This small molecule binds to this protein.
Small molecule (SMILES): Nc1ncnc2c1ncn2[C@H]1C[C@H](O)[C@@H](COP(=O)(O)O)O1

Binding-site contacts:
Ligand atom N1 contacts residue VAL418 of chain 1.H at 3.8 Å.
Ligand atom C1' contacts residue HIS630 of chain 1.H at 4.0 Å.
Ligand atom N1 contacts residue PRO631 of chain 1.H at 4.2 Å.
Ligand atom C6 contacts residue GLY639 of chain 1.H at 3.7 Å.
Ligand atom C8 contacts residue HIS630 of chain 1.H at 3.4 Å.
Ligand atom N3 contacts residue PRO419 of chain 1.H at 4.3 Å.
Ligand atom N6 contacts residue VAL418 of chain 1.H at 3.6 Å.
Ligand atom C5 contacts residue PRO631 of chain 1.H at 4.4 Å (hydrophobic).
Ligand atom N9 contacts residue HIS630 of chain 1.H at 4.2 Å.
Ligand atom O5' contacts residue PHE629 of chain 1.H at 4.2 Å.
Ligand atom C4 contacts residue PRO419 of chain 1.H at 4.2 Å (hydrophobic).
Ligand atom C6 contacts residue PRO419 of chain 1.H at 4.4 Å (hydrophobic).
Ligand atom N1 contacts residue GLY639 of chain 1.H at 2.9 Å (h-bond).
Ligand atom N1 contacts residue ILE622 of chain 1.H at 4.4 Å.
Ligand atom C5 contacts residue SER632 of chain 1.H at 4.3 Å.
Ligand atom C6 contacts residue SER632 of chain 1.H at 4.3 Å.
Ligand atom N6 contacts residue GLY637 of chain 1.H at 4.1 Å.
Ligand atom C6 contacts residue PRO631 of chain 1.H at 4.0 Å (hydrophobic).
Ligand atom N6 contacts residue GLY639 of chain 1.H at 2.8 Å (h-bond).
Ligand atom C5 contacts residue PRO419 of chain 1.H at 4.2 Å (hydrophobic).
Ligand atom C6 contacts residue VAL418 of chain 1.H at 3.8 Å (hydrophobic).
Ligand atom N7 contacts residue ASP609 of chain 1.H at 4.4 Å.
Ligand atom O2P contacts residue PHE629 of chain 1.H at 4.0 Å.
Ligand atom C2 contacts residue PRO419 of chain 1.H at 4.4 Å (hydrophobic).
Ligand atom C2' contacts residue PRO419 of chain 1.H at 4.0 Å (hydrophobic).
Ligand atom N6 contacts residue SER632 of chain 1.H at 3.9 Å.
Ligand atom O2P contacts residue HIS628 of chain 1.H at 4.3 Å.
Ligand atom N7 contacts residue HIS630 of chain 1.H at 4.1 Å.
Ligand atom N6 contacts residue PHE638 of chain 1.H at 3.8 Å.
Ligand atom N7 contacts residue PRO419 of chain 1.H at 4.4 Å.
Ligand atom N6 contacts residue PRO631 of chain 1.H at 3.9 Å.
Ligand atom O4' contacts residue PRO631 of chain 1.H at 3.8 Å.
Ligand atom N9 contacts residue PRO419 of chain 1.H at 4.2 Å.
Ligand atom O2P contacts residue PRO631 of chain 1.H at 3.8 Å.
Ligand atom C2 contacts residue GLY639 of chain 1.H at 3.7 Å.
Ligand atom N7 contacts residue SER632 of chain 1.H at 3.8 Å.
Ligand atom O4' contacts residue HIS630 of chain 1.H at 4.4 Å.
Ligand atom O5' contacts residue PRO631 of chain 1.H at 4.1 Å.
Ligand atom N6 contacts residue PRO633 of chain 1.H at 4.2 Å.
Ligand atom C8 contacts residue PRO419 of chain 1.H at 4.3 Å (hydrophobic).

Sequence of chain 1.H:
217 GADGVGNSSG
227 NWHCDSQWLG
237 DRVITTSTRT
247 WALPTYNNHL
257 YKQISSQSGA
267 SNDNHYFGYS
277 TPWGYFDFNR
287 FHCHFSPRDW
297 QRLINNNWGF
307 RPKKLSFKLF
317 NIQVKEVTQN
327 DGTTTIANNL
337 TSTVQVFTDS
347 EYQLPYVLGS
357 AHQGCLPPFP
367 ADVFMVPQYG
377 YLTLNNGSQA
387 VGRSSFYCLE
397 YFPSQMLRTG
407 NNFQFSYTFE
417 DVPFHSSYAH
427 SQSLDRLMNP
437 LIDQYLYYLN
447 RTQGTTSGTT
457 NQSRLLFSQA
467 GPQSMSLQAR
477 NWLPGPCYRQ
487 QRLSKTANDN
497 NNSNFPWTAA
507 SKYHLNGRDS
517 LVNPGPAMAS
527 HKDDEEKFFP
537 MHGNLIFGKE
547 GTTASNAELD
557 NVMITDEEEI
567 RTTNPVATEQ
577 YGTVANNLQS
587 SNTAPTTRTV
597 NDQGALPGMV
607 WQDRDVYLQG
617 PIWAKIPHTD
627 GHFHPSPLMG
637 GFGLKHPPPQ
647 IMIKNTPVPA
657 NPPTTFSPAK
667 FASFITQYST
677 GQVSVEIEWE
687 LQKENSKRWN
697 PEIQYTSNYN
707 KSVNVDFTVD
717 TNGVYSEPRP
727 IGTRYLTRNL